Binding-site contacts:
Ligand atom C1 contacts residue URA1 of chain 1.G at 3.4 Å.
Ligand atom O3P contacts residue THR168 of chain 1.A at 2.2 Å (h-bond).
Ligand atom C3 contacts residue ASP163 of chain 1.A at 3.2 Å.
Ligand atom P contacts residue ALA169 of chain 1.A at 3.7 Å.
Ligand atom P contacts residue THR168 of chain 1.A at 3.7 Å.
Ligand atom O2P contacts residue ALA169 of chain 1.A at 3.0 Å (h-bond).
Ligand atom O2 contacts residue ALA112 of chain 1.A at 3.0 Å.
Ligand atom O2 contacts residue MG1 of chain 1.F at 3.5 Å.
Ligand atom O1B contacts residue ARG111 of chain 1.A at 3.0 Å.
Ligand atom O2 contacts residue URA1 of chain 1.G at 3.3 Å (h-bond).
Ligand atom O2B contacts residue GLY236 of chain 1.A at 3.9 Å.
Ligand atom P contacts residue ALA167 of chain 1.A at 3.8 Å.
Ligand atom O2B contacts residue ASP234 of chain 1.A at 3.6 Å (salt-bridge).
Ligand atom C5 contacts residue ALA167 of chain 1.A at 3.7 Å (hydrophobic).
Ligand atom PB contacts residue MG1 of chain 1.F at 2.4 Å.
Ligand atom O1B contacts residue MG1 of chain 1.F at 1.8 Å.
Ligand atom O1P contacts residue SER171 of chain 1.A at 3.1 Å (h-bond).
Ligand atom O2A contacts residue ASP234 of chain 1.A at 2.7 Å (salt-bridge).
Ligand atom PA contacts residue MG1 of chain 1.F at 3.9 Å.
Ligand atom O3A contacts residue MG1 of chain 1.F at 3.1 Å.
Ligand atom O3P contacts residue ARG136 of chain 1.A at 3.2 Å (salt-bridge).
Ligand atom C2 contacts residue URA1 of chain 1.G at 3.5 Å.
Ligand atom O2P contacts residue GLY170 of chain 1.A at 3.8 Å.
Ligand atom O1 contacts residue MG1 of chain 1.F at 3.4 Å.
Ligand atom O5 contacts residue ALA167 of chain 1.A at 3.1 Å.
Ligand atom O2P contacts residue THR168 of chain 1.A at 3.8 Å.
Ligand atom O1B contacts residue VAL110 of chain 1.A at 3.6 Å.
Ligand atom C5 contacts residue MET165 of chain 1.A at 3.9 Å (hydrophobic).
Ligand atom O3P contacts residue ALA169 of chain 1.A at 3.2 Å (h-bond).
Ligand atom O2P contacts residue ALA167 of chain 1.A at 3.4 Å (h-bond).
Ligand atom O1P contacts residue ARG136 of chain 1.A at 3.2 Å (salt-bridge).
Ligand atom O3B contacts residue LYS149 of chain 1.B at 3.3 Å (salt-bridge).
Ligand atom O3B contacts residue MG1 of chain 1.F at 3.8 Å.
Ligand atom O2B contacts residue MG1 of chain 1.F at 2.4 Å.
Ligand atom O3B contacts residue ARG111 of chain 1.A at 2.6 Å (salt-bridge).
Ligand atom O3 contacts residue ASP163 of chain 1.A at 3.1 Å (salt-bridge).
Ligand atom O3P contacts residue ALA167 of chain 1.A at 3.3 Å.
Ligand atom PB contacts residue ARG111 of chain 1.A at 3.7 Å.
Ligand atom O1B contacts residue TYR147 of chain 1.B at 3.5 Å (h-bond).
Ligand atom O2A contacts residue URA1 of chain 1.G at 2.9 Å (h-bond).

Sequence of chain 1.B:
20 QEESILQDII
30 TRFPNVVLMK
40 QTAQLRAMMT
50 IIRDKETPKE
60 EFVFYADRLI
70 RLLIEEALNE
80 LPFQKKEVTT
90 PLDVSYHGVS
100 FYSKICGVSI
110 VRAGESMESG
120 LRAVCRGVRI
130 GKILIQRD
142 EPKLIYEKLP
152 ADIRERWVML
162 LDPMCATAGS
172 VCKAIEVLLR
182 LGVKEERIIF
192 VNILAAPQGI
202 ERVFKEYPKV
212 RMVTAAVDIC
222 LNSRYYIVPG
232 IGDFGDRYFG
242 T

Sequence of chain 1.A:
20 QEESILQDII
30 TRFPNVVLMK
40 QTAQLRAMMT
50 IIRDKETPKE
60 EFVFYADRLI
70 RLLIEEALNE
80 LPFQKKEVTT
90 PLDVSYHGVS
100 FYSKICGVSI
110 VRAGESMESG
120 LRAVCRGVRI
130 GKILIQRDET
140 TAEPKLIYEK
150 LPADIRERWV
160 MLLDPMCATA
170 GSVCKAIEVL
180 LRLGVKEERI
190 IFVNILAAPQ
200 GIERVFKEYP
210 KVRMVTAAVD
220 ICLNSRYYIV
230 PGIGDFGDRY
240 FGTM

The protein below binds the small molecule below.
Small molecule (SMILES): O=P(O)(O)OC[C@H]1O[C@H](O[P](=O)(O)OP(=O)(O)O)[C@H](O)[C@@H]1O